The protein below binds the small molecule below.
Small molecule (SMILES): N[C@@H](Cc1ccccc1)C(=O)NCC=O

Binding-site contacts:
Ligand atom CD2 contacts residue ARG442 of chain 5.MA at 3.5 Å.
Ligand atom N contacts residue SER491 of chain 5.MA at 4.1 Å.
Ligand atom N contacts residue ARG442 of chain 5.MA at 4.2 Å.
Ligand atom O contacts residue ASN492 of chain 5.MA at 4.2 Å.
Ligand atom CD1 contacts residue ILE434 of chain 5.MA at 4.1 Å (hydrophobic).
Ligand atom O contacts residue PRO438 of chain 5.MA at 4.0 Å.
Ligand atom CA contacts residue ARG442 of chain 5.MA at 3.6 Å.
Ligand atom CD2 contacts residue PRO438 of chain 5.MA at 4.4 Å (hydrophobic).
Ligand atom CB contacts residue GLY495 of chain 5.MA at 3.9 Å.
Ligand atom CE1 contacts residue PRO438 of chain 5.MA at 3.8 Å (hydrophobic).
Ligand atom CB contacts residue PHE496 of chain 5.MA at 3.9 Å (hydrophobic).
Ligand atom C contacts residue ASN492 of chain 5.MA at 4.0 Å.
Ligand atom CB contacts residue ASN492 of chain 5.MA at 3.8 Å.
Ligand atom CZ contacts residue PRO438 of chain 5.MA at 3.4 Å (hydrophobic).
Ligand atom CA contacts residue ASN492 of chain 5.MA at 3.3 Å.
Ligand atom CG contacts residue GLY495 of chain 5.MA at 4.4 Å.
Ligand atom C contacts residue ARG442 of chain 5.MA at 4.4 Å.
Ligand atom CG contacts residue ASN492 of chain 5.MA at 4.3 Å.
Ligand atom CD1 contacts residue ASN492 of chain 5.MA at 3.9 Å.
Ligand atom CE2 contacts residue PRO438 of chain 5.MA at 3.7 Å (hydrophobic).
Ligand atom CZ contacts residue PHE496 of chain 5.MA at 3.9 Å (hydrophobic).
Ligand atom N contacts residue ASN492 of chain 5.MA at 3.3 Å (h-bond).
Ligand atom CE1 contacts residue PHE496 of chain 5.MA at 3.6 Å (hydrophobic).
Ligand atom CE2 contacts residue ARG442 of chain 5.MA at 3.6 Å.
Ligand atom CG contacts residue PHE496 of chain 5.MA at 4.0 Å (hydrophobic).
Ligand atom CD1 contacts residue PHE496 of chain 5.MA at 3.7 Å (hydrophobic).
Ligand atom O contacts residue ARG442 of chain 5.MA at 4.3 Å.
Ligand atom CE1 contacts residue ILE434 of chain 5.MA at 3.9 Å (hydrophobic).
Ligand atom CD1 contacts residue PRO438 of chain 5.MA at 4.4 Å (hydrophobic).

Sequence of chain 5.MA:
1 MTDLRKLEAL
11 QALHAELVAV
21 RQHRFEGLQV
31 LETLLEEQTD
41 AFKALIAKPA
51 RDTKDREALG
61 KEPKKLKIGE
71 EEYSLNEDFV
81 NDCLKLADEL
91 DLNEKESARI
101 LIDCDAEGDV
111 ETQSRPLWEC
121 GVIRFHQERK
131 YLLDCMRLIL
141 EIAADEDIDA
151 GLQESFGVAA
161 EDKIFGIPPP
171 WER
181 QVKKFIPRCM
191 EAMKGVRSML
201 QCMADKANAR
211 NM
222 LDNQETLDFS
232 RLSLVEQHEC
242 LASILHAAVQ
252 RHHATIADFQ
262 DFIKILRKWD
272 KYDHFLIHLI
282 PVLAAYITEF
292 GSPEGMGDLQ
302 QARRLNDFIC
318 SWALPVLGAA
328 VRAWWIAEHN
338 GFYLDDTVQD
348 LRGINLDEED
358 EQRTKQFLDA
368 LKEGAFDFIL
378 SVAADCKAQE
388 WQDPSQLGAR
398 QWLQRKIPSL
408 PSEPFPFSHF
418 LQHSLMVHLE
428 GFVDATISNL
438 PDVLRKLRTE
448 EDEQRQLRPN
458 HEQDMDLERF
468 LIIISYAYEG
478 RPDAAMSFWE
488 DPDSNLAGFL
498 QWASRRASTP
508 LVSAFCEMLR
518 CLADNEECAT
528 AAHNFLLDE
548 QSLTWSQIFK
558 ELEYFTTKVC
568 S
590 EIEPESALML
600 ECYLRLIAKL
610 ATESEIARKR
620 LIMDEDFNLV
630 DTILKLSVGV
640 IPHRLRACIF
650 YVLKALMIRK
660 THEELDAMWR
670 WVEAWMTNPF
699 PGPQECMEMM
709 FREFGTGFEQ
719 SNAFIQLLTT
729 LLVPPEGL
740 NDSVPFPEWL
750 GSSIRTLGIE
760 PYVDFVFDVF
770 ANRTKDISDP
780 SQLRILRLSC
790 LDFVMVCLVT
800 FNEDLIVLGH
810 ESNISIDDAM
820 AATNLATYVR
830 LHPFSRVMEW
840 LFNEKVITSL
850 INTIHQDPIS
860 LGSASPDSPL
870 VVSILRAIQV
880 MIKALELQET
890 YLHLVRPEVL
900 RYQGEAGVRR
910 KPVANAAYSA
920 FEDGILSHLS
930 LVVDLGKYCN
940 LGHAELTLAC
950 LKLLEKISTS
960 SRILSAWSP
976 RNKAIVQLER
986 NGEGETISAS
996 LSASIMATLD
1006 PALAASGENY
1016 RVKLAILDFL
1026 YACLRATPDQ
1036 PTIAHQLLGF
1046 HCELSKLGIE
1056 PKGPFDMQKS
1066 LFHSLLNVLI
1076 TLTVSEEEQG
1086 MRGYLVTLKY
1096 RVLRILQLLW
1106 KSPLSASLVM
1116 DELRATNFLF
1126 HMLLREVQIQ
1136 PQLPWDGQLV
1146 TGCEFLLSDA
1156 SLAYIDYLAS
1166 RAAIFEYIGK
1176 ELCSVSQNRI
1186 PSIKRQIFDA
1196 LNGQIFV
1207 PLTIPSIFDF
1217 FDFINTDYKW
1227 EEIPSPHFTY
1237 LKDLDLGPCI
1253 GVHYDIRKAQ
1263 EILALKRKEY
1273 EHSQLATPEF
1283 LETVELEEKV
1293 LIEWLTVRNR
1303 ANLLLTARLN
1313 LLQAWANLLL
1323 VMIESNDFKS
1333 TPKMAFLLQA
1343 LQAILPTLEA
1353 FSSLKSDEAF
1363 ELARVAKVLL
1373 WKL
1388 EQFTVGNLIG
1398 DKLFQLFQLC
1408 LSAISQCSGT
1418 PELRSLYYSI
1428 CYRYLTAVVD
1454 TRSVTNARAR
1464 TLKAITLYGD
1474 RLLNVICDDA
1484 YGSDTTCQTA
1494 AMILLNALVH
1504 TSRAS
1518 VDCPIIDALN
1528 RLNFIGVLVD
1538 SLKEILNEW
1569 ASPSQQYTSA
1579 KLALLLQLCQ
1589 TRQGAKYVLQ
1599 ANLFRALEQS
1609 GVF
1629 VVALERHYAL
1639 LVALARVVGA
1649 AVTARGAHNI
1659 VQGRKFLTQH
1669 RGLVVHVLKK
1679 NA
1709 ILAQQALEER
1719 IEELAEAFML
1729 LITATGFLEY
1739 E